Sequence of chain 1.A:
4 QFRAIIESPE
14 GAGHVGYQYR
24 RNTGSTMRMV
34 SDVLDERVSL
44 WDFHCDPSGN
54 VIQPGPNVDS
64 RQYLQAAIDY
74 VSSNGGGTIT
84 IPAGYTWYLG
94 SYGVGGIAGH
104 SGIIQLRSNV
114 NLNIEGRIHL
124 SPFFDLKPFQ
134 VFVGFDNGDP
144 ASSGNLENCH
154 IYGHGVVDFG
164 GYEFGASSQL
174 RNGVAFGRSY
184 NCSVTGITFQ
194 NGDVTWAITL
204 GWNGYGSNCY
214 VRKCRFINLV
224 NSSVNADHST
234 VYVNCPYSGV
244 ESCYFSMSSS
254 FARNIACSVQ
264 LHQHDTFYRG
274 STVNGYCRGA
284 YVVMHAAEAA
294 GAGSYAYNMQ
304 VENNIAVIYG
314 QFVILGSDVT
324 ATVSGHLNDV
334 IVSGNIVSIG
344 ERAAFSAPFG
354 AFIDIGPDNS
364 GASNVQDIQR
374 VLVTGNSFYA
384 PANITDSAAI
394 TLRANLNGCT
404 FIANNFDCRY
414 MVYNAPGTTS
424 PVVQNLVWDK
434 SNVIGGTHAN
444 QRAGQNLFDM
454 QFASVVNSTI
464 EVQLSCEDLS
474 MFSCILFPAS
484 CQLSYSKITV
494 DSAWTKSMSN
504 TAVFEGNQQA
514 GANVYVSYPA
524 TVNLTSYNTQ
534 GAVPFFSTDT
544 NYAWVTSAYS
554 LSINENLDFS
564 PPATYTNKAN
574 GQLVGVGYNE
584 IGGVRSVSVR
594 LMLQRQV

A protein and the small-molecule ligand that binds it are described below.
Small molecule (SMILES): CC(=O)N[C@@H]1[C@H]2O[C@]3(O[C@H]4[C@H](O)[C@@H](CO[C@@]5(OC[C@@H](O[C@H]1O)[C@H]2O)O[C@H](CO)[C@@H](O)[C@H](O)[C@H]5O)O[C@H](O)[C@@H]4NC(C)=O)O[C@H](CO)[C@H](O[C@H]1O[C@H](CO[C@@H]2O[C@@H](C)[C@H](O)[C@@H](O)[C@H]2O)[C@@H](O)[C@H](O)[C@H]1O)[C@H](O[C@@H]1O[C@H](CO)[C@@H](O)[C@H](O)[C@H]1NC(C)=O)[C@H]3O

Binding-site contacts:
Ligand atom O1 contacts residue TYR284 of chain 1.A at 3.1 Å.
Ligand atom O3 contacts residue ASN206 of chain 1.A at 2.7 Å (h-bond).
Ligand atom O4 contacts residue ASN362 of chain 1.A at 3.0 Å (h-bond).
Ligand atom C1 contacts residue GLN263 of chain 1.A at 3.2 Å.
Ligand atom O4 contacts residue HIS288 of chain 1.A at 2.7 Å (h-bond).
Ligand atom O1 contacts residue NA1 of chain 1.C at 2.4 Å (h-bond).
Ligand atom O4 contacts residue HIS288 of chain 1.A at 2.7 Å (h-bond).
Ligand atom O7 contacts residue SER232 of chain 1.A at 3.2 Å (h-bond).
Ligand atom N2 contacts residue ASP230 of chain 1.A at 3.0 Å (salt-bridge).
Ligand atom O4 contacts residue HIS103 of chain 1.A at 2.7 Å (h-bond).
Ligand atom O4 contacts residue GLN133 of chain 1.A at 3.1 Å (h-bond).
Ligand atom O7 contacts residue TRP199 of chain 1.A at 3.0 Å (h-bond).
Ligand atom C7 contacts residue SER232 of chain 1.A at 3.2 Å.
Ligand atom O3 contacts residue GLY359 of chain 1.A at 3.2 Å.
Ligand atom C7 contacts residue SER232 of chain 1.A at 3.3 Å.
Ligand atom O2 contacts residue TYR235 of chain 1.A at 2.9 Å (h-bond).
Ligand atom O7 contacts residue TYR235 of chain 1.A at 3.2 Å.
Ligand atom C1 contacts residue NA1 of chain 1.C at 3.1 Å.
Ligand atom O4 contacts residue ASN362 of chain 1.A at 3.2 Å (h-bond).
Ligand atom O6 contacts residue ASP321 of chain 1.A at 2.8 Å (salt-bridge).
Ligand atom O6 contacts residue TYR284 of chain 1.A at 3.2 Å.
Ligand atom O1 contacts residue ASP230 of chain 1.A at 3.2 Å (salt-bridge).
Ligand atom O2 contacts residue NA1 of chain 1.E at 2.4 Å (h-bond).
Ligand atom O3 contacts residue NA1 of chain 1.E at 2.4 Å (h-bond).
Ligand atom O4 contacts residue ASN237 of chain 1.A at 2.9 Å (h-bond).
Ligand atom O6 contacts residue TRP199 of chain 1.A at 3.2 Å.
Ligand atom O4 contacts residue GLY319 of chain 1.A at 3.3 Å.
Ligand atom O6 contacts residue TYR284 of chain 1.A at 3.2 Å.
Ligand atom O1 contacts residue GLN263 of chain 1.A at 2.7 Å (h-bond).
Ligand atom O4 contacts residue GLY359 of chain 1.A at 2.9 Å (h-bond).
Ligand atom C3 contacts residue NA1 of chain 1.E at 3.3 Å.
Ligand atom O3 contacts residue PRO360 of chain 1.A at 2.7 Å (h-bond).
Ligand atom N2 contacts residue GLU291 of chain 1.A at 2.9 Å (salt-bridge).
Ligand atom C2 contacts residue NA1 of chain 1.E at 3.2 Å.
Ligand atom O1 contacts residue NA1 of chain 1.D at 2.4 Å (h-bond).
Ligand atom O7 contacts residue TYR235 of chain 1.A at 3.1 Å.
Ligand atom O5 contacts residue GLN263 of chain 1.A at 3.0 Å (h-bond).
Ligand atom N2 contacts residue ASP230 of chain 1.A at 2.9 Å (salt-bridge).
Ligand atom O7 contacts residue TRP199 of chain 1.A at 2.9 Å (h-bond).
Ligand atom O1 contacts residue NA1 of chain 1.D at 3.0 Å (h-bond).